A protein and the small-molecule ligand that binds it are described below.
Small molecule (SMILES): CC[C@H](C)[C@H](NC(=O)[C@H](CC(C)C)NC(=O)[C@H](CO)NC(=O)CNC(=O)[C@@H](NC(=O)[C@@H](N)[C@@H](C)O)C(C)C)C(=O)N[C@H](C=O)CCC(N)=O

Binding-site contacts:
Ligand atom N contacts residue ASP243 of chain 48.D at 2.8 Å (salt-bridge).
Ligand atom N contacts residue PRO43 of chain 48.D at 4.4 Å.
Ligand atom CG1 contacts residue ARG35 of chain 48.D at 4.2 Å.
Ligand atom CB contacts residue ARG35 of chain 48.D at 3.5 Å.
Ligand atom CB contacts residue ASP243 of chain 48.D at 4.3 Å.
Ligand atom C contacts residue ASP243 of chain 48.D at 3.8 Å.
Ligand atom CG2 contacts residue LEU40 of chain 48.D at 4.2 Å (hydrophobic).
Ligand atom C contacts residue ARG35 of chain 48.D at 3.6 Å.
Ligand atom OE1 contacts residue ARG36 of chain 48.D at 3.8 Å.
Ligand atom C contacts residue ASP243 of chain 48.D at 3.9 Å.
Ligand atom CD1 contacts residue ARG35 of chain 48.D at 4.5 Å.
Ligand atom CA contacts residue PRO43 of chain 48.D at 4.4 Å (hydrophobic).
Ligand atom O contacts residue ARG35 of chain 48.D at 3.4 Å (salt-bridge).
Ligand atom N contacts residue ASP243 of chain 48.D at 3.2 Å (salt-bridge).
Ligand atom CD1 contacts residue LEU32 of chain 48.D at 3.8 Å (hydrophobic).
Ligand atom O contacts residue ASP243 of chain 48.D at 4.1 Å.
Ligand atom CB contacts residue ARG35 of chain 48.D at 4.1 Å.
Ligand atom CA contacts residue ARG35 of chain 48.D at 3.9 Å.
Ligand atom O contacts residue ARG35 of chain 48.D at 3.1 Å (salt-bridge).
Ligand atom O contacts residue ARG29 of chain 48.D at 3.8 Å.
Ligand atom CD contacts residue ARG36 of chain 48.D at 4.1 Å.
Ligand atom CG2 contacts residue ASP243 of chain 48.D at 3.3 Å.
Ligand atom CG contacts residue LEU40 of chain 48.D at 4.4 Å (hydrophobic).
Ligand atom CA contacts residue ARG29 of chain 48.D at 4.0 Å.
Ligand atom NE2 contacts residue ARG36 of chain 48.D at 3.9 Å.
Ligand atom CG2 contacts residue PRO43 of chain 48.D at 3.9 Å (hydrophobic).
Ligand atom OG contacts residue ARG29 of chain 48.D at 4.3 Å.
Ligand atom O contacts residue ARG36 of chain 48.D at 3.6 Å (salt-bridge).
Ligand atom CD1 contacts residue ARG29 of chain 48.D at 4.4 Å.
Ligand atom CA contacts residue ASP243 of chain 48.D at 4.4 Å.
Ligand atom C contacts residue ARG36 of chain 48.D at 3.2 Å.
Ligand atom CB contacts residue ARG29 of chain 48.D at 4.1 Å.
Ligand atom CA contacts residue ASP243 of chain 48.D at 4.3 Å.
Ligand atom CA contacts residue ASP243 of chain 48.D at 3.3 Å.
Ligand atom CB contacts residue LEU40 of chain 48.D at 4.1 Å (hydrophobic).
Ligand atom CB contacts residue PRO43 of chain 48.D at 3.8 Å (hydrophobic).
Ligand atom OG contacts residue ILE25 of chain 48.D at 4.0 Å.
Ligand atom CD1 contacts residue LEU40 of chain 48.D at 3.8 Å (hydrophobic).
Ligand atom C contacts residue ARG35 of chain 48.D at 4.4 Å.
Ligand atom N contacts residue ARG35 of chain 48.D at 4.1 Å.

Sequence of chain 48.D:
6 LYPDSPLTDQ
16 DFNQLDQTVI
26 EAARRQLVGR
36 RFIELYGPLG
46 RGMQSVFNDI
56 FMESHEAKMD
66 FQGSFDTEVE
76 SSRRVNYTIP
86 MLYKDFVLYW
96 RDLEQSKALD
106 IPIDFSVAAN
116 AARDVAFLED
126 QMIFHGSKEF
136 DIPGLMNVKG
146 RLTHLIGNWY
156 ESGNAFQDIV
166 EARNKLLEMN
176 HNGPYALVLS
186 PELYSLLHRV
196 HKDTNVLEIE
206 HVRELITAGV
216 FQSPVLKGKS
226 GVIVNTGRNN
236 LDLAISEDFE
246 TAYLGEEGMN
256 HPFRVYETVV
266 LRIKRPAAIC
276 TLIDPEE